Binding-site contacts:
Ligand atom O03 contacts residue MET166 of chain 1.A at 3.8 Å.
Ligand atom C05 contacts residue GLU86 of chain 1.A at 3.6 Å.
Ligand atom C14 contacts residue LEU260 of chain 1.A at 4.0 Å (hydrophobic).
Ligand atom C05 contacts residue TYR296 of chain 1.A at 3.5 Å (hydrophobic).
Ligand atom C10 contacts residue PHE73 of chain 1.A at 3.6 Å (hydrophobic).
Ligand atom C21 contacts residue TYR289 of chain 1.A at 3.8 Å (hydrophobic).
Ligand atom C10 contacts residue LEU168 of chain 1.A at 4.0 Å (hydrophobic).
Ligand atom C11 contacts residue LEU297 of chain 1.A at 3.9 Å (hydrophobic).
Ligand atom C10 contacts residue GLU86 of chain 1.A at 3.6 Å.
Ligand atom C18 contacts residue LEU297 of chain 1.A at 4.0 Å (hydrophobic).
Ligand atom N04 contacts residue GLU86 of chain 1.A at 2.9 Å (salt-bridge).
Ligand atom C07 contacts residue OGA1 of chain 1.B at 3.5 Å.
Ligand atom C07 contacts residue ASP189 of chain 1.A at 3.8 Å.
Ligand atom C21 contacts residue ALA293 of chain 1.A at 3.9 Å (hydrophobic).
Ligand atom C06 contacts residue LEU168 of chain 1.A at 3.9 Å (hydrophobic).
Ligand atom C17 contacts residue GLY190 of chain 1.A at 3.9 Å.
Ligand atom C08 contacts residue OGA1 of chain 1.B at 3.3 Å.
Ligand atom O02 contacts residue PHE73 of chain 1.A at 3.3 Å.
Ligand atom C07 contacts residue HIS187 of chain 1.A at 4.0 Å.
Ligand atom C17 contacts residue TYR289 of chain 1.A at 4.1 Å (hydrophobic).
Ligand atom C06 contacts residue GLU86 of chain 1.A at 3.4 Å.
Ligand atom C12 contacts residue OGA1 of chain 1.B at 3.5 Å.
Ligand atom C07 contacts residue TYR296 of chain 1.A at 3.5 Å (hydrophobic).
Ligand atom C19 contacts residue TYR289 of chain 1.A at 3.2 Å (hydrophobic).
Ligand atom C19 contacts residue GLY190 of chain 1.A at 3.5 Å.
Ligand atom C21 contacts residue TYR296 of chain 1.A at 3.9 Å (hydrophobic).
Ligand atom C08 contacts residue LEU168 of chain 1.A at 3.7 Å (hydrophobic).
Ligand atom O01 contacts residue TYR296 of chain 1.A at 4.0 Å.
Ligand atom C20 contacts residue LEU297 of chain 1.A at 4.0 Å (hydrophobic).
Ligand atom C12 contacts residue GLU86 of chain 1.A at 3.3 Å.
Ligand atom C09 contacts residue TYR296 of chain 1.A at 3.4 Å (hydrophobic).
Ligand atom C19 contacts residue ASN191 of chain 1.A at 3.6 Å.
Ligand atom C19 contacts residue TYR296 of chain 1.A at 4.1 Å (hydrophobic).
Ligand atom C09 contacts residue GLU86 of chain 1.A at 3.5 Å.
Ligand atom C17 contacts residue ASN191 of chain 1.A at 3.6 Å.
Ligand atom C12 contacts residue HIS187 of chain 1.A at 3.7 Å.
Ligand atom C20 contacts residue ALA293 of chain 1.A at 3.9 Å (hydrophobic).
Ligand atom C08 contacts residue LEU260 of chain 1.A at 3.8 Å (hydrophobic).
Ligand atom C17 contacts residue TYR296 of chain 1.A at 4.0 Å (hydrophobic).
Ligand atom C11 contacts residue GLU86 of chain 1.A at 4.0 Å.

Sequence of chain 1.A:
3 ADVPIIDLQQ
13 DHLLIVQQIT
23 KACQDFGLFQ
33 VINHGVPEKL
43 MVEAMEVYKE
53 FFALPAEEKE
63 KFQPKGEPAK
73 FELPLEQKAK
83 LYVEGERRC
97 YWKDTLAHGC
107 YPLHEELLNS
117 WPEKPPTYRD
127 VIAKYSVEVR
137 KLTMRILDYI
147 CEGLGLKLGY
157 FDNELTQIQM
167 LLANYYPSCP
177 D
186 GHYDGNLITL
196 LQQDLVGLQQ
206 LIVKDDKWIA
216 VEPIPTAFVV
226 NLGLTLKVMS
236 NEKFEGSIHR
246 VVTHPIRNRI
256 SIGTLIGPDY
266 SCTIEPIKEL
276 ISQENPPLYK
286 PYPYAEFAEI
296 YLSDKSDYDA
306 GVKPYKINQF

This protein binds this small molecule.
Small molecule (SMILES): CN1[C@@H]2CC[C@H]1CC(OC(=O)[C@H](CO)c1ccccc1)C2